A small-molecule ligand and the protein it binds are described below.
Small molecule (SMILES): C=C(NCc1c(COP(=O)(O)O)cnc(C)c1O)C(=O)O

Sequence of chain 1.N:
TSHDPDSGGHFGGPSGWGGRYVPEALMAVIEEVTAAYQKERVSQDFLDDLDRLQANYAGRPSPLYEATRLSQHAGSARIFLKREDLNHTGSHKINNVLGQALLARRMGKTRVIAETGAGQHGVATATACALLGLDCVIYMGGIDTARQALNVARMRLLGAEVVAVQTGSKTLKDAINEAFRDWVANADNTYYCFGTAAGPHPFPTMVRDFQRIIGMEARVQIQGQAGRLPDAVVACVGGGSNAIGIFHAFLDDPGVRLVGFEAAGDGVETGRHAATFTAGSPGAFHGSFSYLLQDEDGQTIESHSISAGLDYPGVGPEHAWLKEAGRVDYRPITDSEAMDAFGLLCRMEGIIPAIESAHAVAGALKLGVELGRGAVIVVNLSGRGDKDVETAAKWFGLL

Binding-site contacts:
Ligand atom OXT contacts residue GLN160 of chain 1.N at 2.9 Å (h-bond).
Ligand atom OXT contacts residue GLY159 of chain 1.N at 3.1 Å (h-bond).
Ligand atom OXT contacts residue THR156 of chain 1.N at 3.2 Å (h-bond).
Ligand atom OP4 contacts residue LYS133 of chain 1.N at 3.5 Å (salt-bridge).
Ligand atom OXT contacts residue HIS161 of chain 1.N at 3.2 Å (h-bond).
Ligand atom OP1 contacts residue SER281 of chain 1.N at 2.6 Å (h-bond).
Ligand atom C2A contacts residue GLY423 of chain 1.N at 3.7 Å.
Ligand atom OXT contacts residue ALA158 of chain 1.N at 3.4 Å.
Ligand atom OP1 contacts residue THR236 of chain 1.N at 2.8 Å (h-bond).
Ligand atom OP1 contacts residue GLY280 of chain 1.N at 3.6 Å (h-bond).
Ligand atom C4A contacts residue LYS133 of chain 1.N at 3.6 Å.
Ligand atom O contacts residue GLY157 of chain 1.N at 3.1 Å (h-bond).
Ligand atom C6 contacts residue GLU396 of chain 1.N at 3.5 Å.
Ligand atom C2 contacts residue GLU396 of chain 1.N at 3.7 Å.
Ligand atom P contacts residue SER281 of chain 1.N at 3.4 Å.
Ligand atom O3A contacts residue ALA158 of chain 1.N at 3.6 Å.
Ligand atom C2 contacts residue SER422 of chain 1.N at 3.7 Å.
Ligand atom OP2 contacts residue HIS132 of chain 1.N at 2.9 Å (h-bond).
Ligand atom OP3 contacts residue SER281 of chain 1.N at 3.5 Å (h-bond).
Ligand atom N1 contacts residue SER422 of chain 1.N at 2.7 Å (h-bond).
Ligand atom C5A contacts residue GLY349 of chain 1.N at 3.7 Å.
Ligand atom N contacts residue LYS133 of chain 1.N at 3.3 Å.
Ligand atom C contacts residue GLY157 of chain 1.N at 3.6 Å.
Ligand atom OP3 contacts residue GLY279 of chain 1.N at 3.4 Å (h-bond).
Ligand atom CB contacts residue LEU212 of chain 1.N at 3.6 Å (hydrophobic).
Ligand atom OP2 contacts residue SER281 of chain 1.N at 3.1 Å (h-bond).
Ligand atom O contacts residue HIS161 of chain 1.N at 3.3 Å.
Ligand atom N1 contacts residue GLU396 of chain 1.N at 3.4 Å.
Ligand atom O3A contacts residue GLN160 of chain 1.N at 3.6 Å.
Ligand atom N1 contacts residue HIS132 of chain 1.N at 3.7 Å.
Ligand atom OP3 contacts residue GLY278 of chain 1.N at 2.8 Å (h-bond).
Ligand atom OP2 contacts residue ASN282 of chain 1.N at 3.0 Å (h-bond).
Ligand atom OP1 contacts residue LYS133 of chain 1.N at 3.1 Å (salt-bridge).
Ligand atom C6 contacts residue SER422 of chain 1.N at 3.4 Å.
Ligand atom OP3 contacts residue GLY280 of chain 1.N at 2.9 Å (h-bond).
Ligand atom C4A contacts residue GLY349 of chain 1.N at 3.5 Å.
Ligand atom C contacts residue ALA158 of chain 1.N at 3.5 Å (hydrophobic).
Ligand atom O contacts residue THR156 of chain 1.N at 2.7 Å (h-bond).
Ligand atom C6 contacts residue CYS276 of chain 1.N at 3.8 Å (hydrophobic).
Ligand atom C contacts residue THR156 of chain 1.N at 3.3 Å.